Binding-site contacts:
Ligand atom C2 contacts residue ASN122 of chain 1.A at 2.4 Å.
Ligand atom C8 contacts residue ASN125 of chain 1.A at 3.9 Å.
Ligand atom O5 contacts residue VAL127 of chain 1.A at 4.2 Å.
Ligand atom C5 contacts residue ASN122 of chain 1.A at 3.7 Å.
Ligand atom C6 contacts residue LYS129 of chain 1.A at 4.5 Å.
Ligand atom C1 contacts residue ASN122 of chain 1.A at 1.4 Å.
Ligand atom C4 contacts residue ASN122 of chain 1.A at 4.2 Å.
Ligand atom C7 contacts residue ASN125 of chain 1.A at 3.6 Å.
Ligand atom O6 contacts residue VAL127 of chain 1.A at 3.6 Å.
Ligand atom O7 contacts residue ASN122 of chain 1.A at 3.3 Å (h-bond).
Ligand atom C7 contacts residue ASN122 of chain 1.A at 3.5 Å.
Ligand atom C5 contacts residue VAL127 of chain 1.A at 4.1 Å (hydrophobic).
Ligand atom O7 contacts residue ASN125 of chain 1.A at 2.6 Å (h-bond).
Ligand atom C6 contacts residue VAL127 of chain 1.A at 4.3 Å (hydrophobic).
Ligand atom N2 contacts residue ASN122 of chain 1.A at 2.9 Å (h-bond).
Ligand atom C3 contacts residue ASN122 of chain 1.A at 3.8 Å.
Ligand atom O6 contacts residue LYS129 of chain 1.A at 4.3 Å.
Ligand atom O5 contacts residue ASN122 of chain 1.A at 2.4 Å (h-bond).
Ligand atom C8 contacts residue ASN122 of chain 1.A at 3.9 Å.

Sequence of chain 1.A:
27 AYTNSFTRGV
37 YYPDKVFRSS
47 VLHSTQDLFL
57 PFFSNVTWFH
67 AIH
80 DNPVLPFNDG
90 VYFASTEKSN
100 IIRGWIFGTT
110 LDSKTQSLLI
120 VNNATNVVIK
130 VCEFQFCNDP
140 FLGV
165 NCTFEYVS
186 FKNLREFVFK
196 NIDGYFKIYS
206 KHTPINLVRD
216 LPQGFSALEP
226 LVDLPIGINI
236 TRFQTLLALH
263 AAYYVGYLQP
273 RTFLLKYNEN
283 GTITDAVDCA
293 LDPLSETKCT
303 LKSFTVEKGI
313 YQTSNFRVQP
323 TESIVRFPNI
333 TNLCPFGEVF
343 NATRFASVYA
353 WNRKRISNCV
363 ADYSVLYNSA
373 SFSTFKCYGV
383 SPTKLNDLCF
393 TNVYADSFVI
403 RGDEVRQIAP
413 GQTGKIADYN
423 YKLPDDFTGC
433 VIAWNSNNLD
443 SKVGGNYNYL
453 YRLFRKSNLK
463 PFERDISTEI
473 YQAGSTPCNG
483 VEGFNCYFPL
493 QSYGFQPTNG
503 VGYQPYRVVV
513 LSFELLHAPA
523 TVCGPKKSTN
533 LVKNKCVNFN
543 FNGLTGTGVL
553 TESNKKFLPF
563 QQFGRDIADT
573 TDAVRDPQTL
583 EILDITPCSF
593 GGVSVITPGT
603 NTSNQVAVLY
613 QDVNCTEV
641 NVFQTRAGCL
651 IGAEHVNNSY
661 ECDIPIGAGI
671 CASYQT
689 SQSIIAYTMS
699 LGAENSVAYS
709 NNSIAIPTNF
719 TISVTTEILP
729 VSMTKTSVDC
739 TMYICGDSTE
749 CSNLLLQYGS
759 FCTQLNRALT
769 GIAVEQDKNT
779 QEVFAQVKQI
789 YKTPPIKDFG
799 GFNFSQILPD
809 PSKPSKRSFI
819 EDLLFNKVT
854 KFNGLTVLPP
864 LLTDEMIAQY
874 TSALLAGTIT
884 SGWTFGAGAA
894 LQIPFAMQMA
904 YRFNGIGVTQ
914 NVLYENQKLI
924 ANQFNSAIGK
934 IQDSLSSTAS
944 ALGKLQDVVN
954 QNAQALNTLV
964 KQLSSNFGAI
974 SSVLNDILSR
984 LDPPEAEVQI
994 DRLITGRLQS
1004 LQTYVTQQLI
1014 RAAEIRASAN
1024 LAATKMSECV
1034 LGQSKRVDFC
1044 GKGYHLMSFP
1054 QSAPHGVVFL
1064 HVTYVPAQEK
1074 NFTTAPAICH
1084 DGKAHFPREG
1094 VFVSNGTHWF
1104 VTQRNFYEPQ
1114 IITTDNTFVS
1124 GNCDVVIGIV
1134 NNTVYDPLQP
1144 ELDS

A protein and the small-molecule ligand that binds it are described below.
Small molecule (SMILES): CC(=O)N[C@@H]1[C@@H](O)[C@H](O)[C@@H](CO)O[C@H]1O